Sequence of chain 15.A:
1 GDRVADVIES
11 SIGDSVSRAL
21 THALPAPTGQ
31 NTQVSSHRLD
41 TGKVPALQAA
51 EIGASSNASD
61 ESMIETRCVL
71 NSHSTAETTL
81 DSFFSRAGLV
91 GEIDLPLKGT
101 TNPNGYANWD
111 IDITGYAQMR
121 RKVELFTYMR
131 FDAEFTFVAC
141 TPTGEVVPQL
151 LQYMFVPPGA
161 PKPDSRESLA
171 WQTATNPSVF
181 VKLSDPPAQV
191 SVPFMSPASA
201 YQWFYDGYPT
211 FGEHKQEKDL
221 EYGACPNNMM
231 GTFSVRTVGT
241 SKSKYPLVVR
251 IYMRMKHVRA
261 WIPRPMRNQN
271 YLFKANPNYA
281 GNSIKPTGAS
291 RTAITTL

This small molecule binds to this protein.
Small molecule (SMILES): C[C@H](CCOc1ccc(I)cc1)CCN1CCN(c2ccncc2)C1=O

Sequence of chain 15.C:
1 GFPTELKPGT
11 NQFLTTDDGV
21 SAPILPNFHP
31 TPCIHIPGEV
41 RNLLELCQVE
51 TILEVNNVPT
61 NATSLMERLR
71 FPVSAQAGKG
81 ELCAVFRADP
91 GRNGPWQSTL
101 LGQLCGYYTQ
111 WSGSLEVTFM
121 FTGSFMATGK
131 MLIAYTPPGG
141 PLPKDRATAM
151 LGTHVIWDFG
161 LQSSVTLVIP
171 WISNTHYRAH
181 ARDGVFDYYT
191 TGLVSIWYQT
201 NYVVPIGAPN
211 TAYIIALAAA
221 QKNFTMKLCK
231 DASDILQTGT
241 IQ

Binding-site contacts:
Ligand atom CAH contacts residue VAL192 of chain 15.A at 3.9 Å (hydrophobic).
Ligand atom OAB contacts residue ASP112 of chain 15.A at 3.6 Å.
Ligand atom CAV contacts residue VAL192 of chain 15.A at 3.9 Å (hydrophobic).
Ligand atom CAA contacts residue PHE135 of chain 15.A at 3.8 Å (hydrophobic).
Ligand atom CAI contacts residue ILE24 of chain 15.C at 3.7 Å (hydrophobic).
Ligand atom CAG contacts residue TRP203 of chain 15.A at 3.9 Å (hydrophobic).
Ligand atom CAQ contacts residue TYR201 of chain 15.A at 3.7 Å (hydrophobic).
Ligand atom CAL contacts residue ILE111 of chain 15.A at 3.5 Å (hydrophobic).
Ligand atom CAM contacts residue MET195 of chain 15.A at 4.0 Å (hydrophobic).
Ligand atom NAZ contacts residue TRP203 of chain 15.A at 3.2 Å.
Ligand atom CAQ contacts residue ASN228 of chain 15.A at 3.6 Å.
Ligand atom CAP contacts residue TYR201 of chain 15.A at 3.5 Å (hydrophobic).
Ligand atom CAW contacts residue TRP203 of chain 15.A at 3.4 Å (hydrophobic).
Ligand atom CAF contacts residue GLN202 of chain 15.A at 3.6 Å.
Ligand atom CAW contacts residue ASN228 of chain 15.A at 3.7 Å.
Ligand atom CAF contacts residue TRP203 of chain 15.A at 3.6 Å (hydrophobic).
Ligand atom CAV contacts residue MET195 of chain 15.A at 3.9 Å (hydrophobic).
Ligand atom OAS contacts residue MET195 of chain 15.A at 3.1 Å.
Ligand atom CAI contacts residue PHE155 of chain 15.A at 3.5 Å (hydrophobic).
Ligand atom CAT contacts residue TRP203 of chain 15.A at 3.4 Å (hydrophobic).
Ligand atom CAE contacts residue THR114 of chain 15.A at 3.5 Å.
Ligand atom CAG contacts residue THR114 of chain 15.A at 3.9 Å.
Ligand atom CAF contacts residue ASN228 of chain 15.A at 3.2 Å.
Ligand atom CAV contacts residue ILE111 of chain 15.A at 3.9 Å (hydrophobic).
Ligand atom CAG contacts residue ASP112 of chain 15.A at 3.5 Å.
Ligand atom OAS contacts residue VAL192 of chain 15.A at 3.9 Å.
Ligand atom CAK contacts residue MET195 of chain 15.A at 3.8 Å (hydrophobic).
Ligand atom CAQ contacts residue TRP203 of chain 15.A at 3.4 Å (hydrophobic).
Ligand atom NAY contacts residue TRP203 of chain 15.A at 3.7 Å.
Ligand atom CAJ contacts residue PHE135 of chain 15.A at 3.8 Å (hydrophobic).
Ligand atom CAM contacts residue ILE111 of chain 15.A at 3.6 Å (hydrophobic).
Ligand atom OAB contacts residue TRP203 of chain 15.A at 3.7 Å.
Ligand atom CAD contacts residue ASN228 of chain 15.A at 3.5 Å.
Ligand atom CAE contacts residue ASP112 of chain 15.A at 3.6 Å.
Ligand atom NAZ contacts residue ASN228 of chain 15.A at 3.9 Å.
Ligand atom CAX contacts residue ILE111 of chain 15.A at 3.9 Å (hydrophobic).
Ligand atom CAK contacts residue PHE155 of chain 15.A at 3.5 Å (hydrophobic).
Ligand atom CAL contacts residue PHE135 of chain 15.A at 3.7 Å (hydrophobic).
Ligand atom OAB contacts residue ILE113 of chain 15.A at 3.3 Å (h-bond).
Ligand atom CAD contacts residue GLN202 of chain 15.A at 3.6 Å.